Sequence of chain 1.E:
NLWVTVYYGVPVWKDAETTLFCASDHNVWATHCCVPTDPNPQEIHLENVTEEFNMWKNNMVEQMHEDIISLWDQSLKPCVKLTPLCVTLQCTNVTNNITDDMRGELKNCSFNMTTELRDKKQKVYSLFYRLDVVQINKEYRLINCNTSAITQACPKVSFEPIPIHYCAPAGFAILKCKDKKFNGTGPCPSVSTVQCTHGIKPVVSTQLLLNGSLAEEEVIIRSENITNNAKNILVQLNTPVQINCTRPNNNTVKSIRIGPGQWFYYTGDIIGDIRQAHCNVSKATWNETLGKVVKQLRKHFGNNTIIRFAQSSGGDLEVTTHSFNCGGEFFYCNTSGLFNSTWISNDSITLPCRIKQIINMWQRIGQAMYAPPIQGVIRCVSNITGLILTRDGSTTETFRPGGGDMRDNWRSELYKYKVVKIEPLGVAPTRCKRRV

Binding-site contacts:
Ligand atom C5 contacts residue NAG1 of chain 1.AB at 3.7 Å.
Ligand atom C3 contacts residue SER442 of chain 1.E at 4.4 Å.
Ligand atom C8 contacts residue VAL251 of chain 1.E at 4.0 Å (hydrophobic).
Ligand atom C6 contacts residue NAG1 of chain 1.AB at 4.0 Å.
Ligand atom O6 contacts residue SER206 of chain 1.E at 4.2 Å.
Ligand atom C7 contacts residue ASN259 of chain 1.E at 3.9 Å.
Ligand atom C4 contacts residue VAL441 of chain 1.E at 4.0 Å (hydrophobic).
Ligand atom O6 contacts residue HIS63 of chain 1.E at 2.8 Å.
Ligand atom O5 contacts residue NAG1 of chain 1.AB at 3.8 Å.
Ligand atom C8 contacts residue ASN373 of chain 1.E at 4.2 Å.
Ligand atom C6 contacts residue HIS63 of chain 1.E at 4.1 Å.
Ligand atom O4 contacts residue HIS63 of chain 1.E at 3.7 Å.
Ligand atom C8 contacts residue LEU258 of chain 1.E at 3.6 Å (hydrophobic).
Ligand atom C5 contacts residue ASN259 of chain 1.E at 3.8 Å.
Ligand atom O6 contacts residue GLY375 of chain 1.E at 3.8 Å.
Ligand atom O7 contacts residue ASN259 of chain 1.E at 4.3 Å.
Ligand atom C6 contacts residue GLU208 of chain 1.E at 4.0 Å.
Ligand atom C3 contacts residue VAL441 of chain 1.E at 3.8 Å (hydrophobic).
Ligand atom O7 contacts residue PRO209 of chain 1.E at 4.3 Å.
Ligand atom O5 contacts residue VAL441 of chain 1.E at 4.3 Å.
Ligand atom O7 contacts residue ASN373 of chain 1.E at 4.0 Å.
Ligand atom C1 contacts residue SER442 of chain 1.E at 3.9 Å.
Ligand atom C1 contacts residue VAL441 of chain 1.E at 4.2 Å (hydrophobic).
Ligand atom C3 contacts residue ASN259 of chain 1.E at 3.9 Å.
Ligand atom N2 contacts residue ASN259 of chain 1.E at 3.0 Å (h-bond).
Ligand atom O4 contacts residue VAL441 of chain 1.E at 3.9 Å.
Ligand atom C5 contacts residue GLU208 of chain 1.E at 3.8 Å.
Ligand atom O5 contacts residue ASN259 of chain 1.E at 2.4 Å (h-bond).
Ligand atom N2 contacts residue SER442 of chain 1.E at 3.6 Å.
Ligand atom C2 contacts residue SER442 of chain 1.E at 4.2 Å.
Ligand atom C1 contacts residue NAG1 of chain 1.AB at 4.2 Å.
Ligand atom C8 contacts residue VAL441 of chain 1.E at 4.3 Å (hydrophobic).
Ligand atom O6 contacts residue NAG1 of chain 1.AB at 3.4 Å.
Ligand atom C7 contacts residue ASN373 of chain 1.E at 4.4 Å.
Ligand atom C2 contacts residue ASN259 of chain 1.E at 2.5 Å.
Ligand atom O7 contacts residue VAL441 of chain 1.E at 3.7 Å.
Ligand atom C1 contacts residue ASN259 of chain 1.E at 1.5 Å.
Ligand atom O5 contacts residue GLU208 of chain 1.E at 4.2 Å.
Ligand atom C5 contacts residue VAL441 of chain 1.E at 3.6 Å (hydrophobic).
Ligand atom C4 contacts residue ASN259 of chain 1.E at 4.3 Å.

The small molecule below binds the protein below.
Small molecule (SMILES): CC(=O)N[C@H]1[C@H](O[C@H]2[C@H](O)[C@@H](NC(C)=O)CO[C@@H]2CO)O[C@H](CO)[C@@H](O[C@@H]2O[C@H](CO[C@H]3O[C@H](CO)[C@@H](O)[C@H](O)[C@@H]3O)[C@@H](O)[C@H](O[C@H]3O[C@H](CO)[C@@H](O)[C@H](O)[C@@H]3O)[C@@H]2O)[C@@H]1O